A protein and the small-molecule ligand that binds it are described below.
Small molecule (SMILES): CC(=O)N[C@@H]1[C@@H](O)[C@H](O)[C@@H](CO)O[C@H]1O

Binding-site contacts:
Ligand atom C8 contacts residue ASN308 of chain 2.D at 3.3 Å.
Ligand atom C2 contacts residue ASN308 of chain 2.D at 2.6 Å.
Ligand atom C5 contacts residue ASN308 of chain 2.D at 3.6 Å.
Ligand atom O7 contacts residue ASN308 of chain 2.D at 4.0 Å.
Ligand atom O5 contacts residue TRP364 of chain 2.D at 3.9 Å.
Ligand atom C1 contacts residue TRP364 of chain 2.D at 4.2 Å (hydrophobic).
Ligand atom C4 contacts residue TRP364 of chain 2.D at 4.3 Å (hydrophobic).
Ligand atom C3 contacts residue ASN308 of chain 2.D at 3.9 Å.
Ligand atom O7 contacts residue TRP364 of chain 2.D at 3.8 Å.
Ligand atom C4 contacts residue ASN308 of chain 2.D at 4.3 Å.
Ligand atom C6 contacts residue SER362 of chain 2.D at 3.7 Å.
Ligand atom C1 contacts residue ASN308 of chain 2.D at 1.4 Å.
Ligand atom O5 contacts residue ASN308 of chain 2.D at 2.3 Å (h-bond).
Ligand atom O6 contacts residue THR363 of chain 2.D at 4.4 Å.
Ligand atom O6 contacts residue SER362 of chain 2.D at 3.8 Å.
Ligand atom N2 contacts residue ASN308 of chain 2.D at 2.3 Å (h-bond).
Ligand atom C3 contacts residue TRP364 of chain 2.D at 4.3 Å (hydrophobic).
Ligand atom C7 contacts residue ASN308 of chain 2.D at 3.0 Å.
Ligand atom C2 contacts residue TRP364 of chain 2.D at 3.6 Å (hydrophobic).
Ligand atom O3 contacts residue TRP364 of chain 2.D at 4.4 Å.

Sequence of chain 2.D:
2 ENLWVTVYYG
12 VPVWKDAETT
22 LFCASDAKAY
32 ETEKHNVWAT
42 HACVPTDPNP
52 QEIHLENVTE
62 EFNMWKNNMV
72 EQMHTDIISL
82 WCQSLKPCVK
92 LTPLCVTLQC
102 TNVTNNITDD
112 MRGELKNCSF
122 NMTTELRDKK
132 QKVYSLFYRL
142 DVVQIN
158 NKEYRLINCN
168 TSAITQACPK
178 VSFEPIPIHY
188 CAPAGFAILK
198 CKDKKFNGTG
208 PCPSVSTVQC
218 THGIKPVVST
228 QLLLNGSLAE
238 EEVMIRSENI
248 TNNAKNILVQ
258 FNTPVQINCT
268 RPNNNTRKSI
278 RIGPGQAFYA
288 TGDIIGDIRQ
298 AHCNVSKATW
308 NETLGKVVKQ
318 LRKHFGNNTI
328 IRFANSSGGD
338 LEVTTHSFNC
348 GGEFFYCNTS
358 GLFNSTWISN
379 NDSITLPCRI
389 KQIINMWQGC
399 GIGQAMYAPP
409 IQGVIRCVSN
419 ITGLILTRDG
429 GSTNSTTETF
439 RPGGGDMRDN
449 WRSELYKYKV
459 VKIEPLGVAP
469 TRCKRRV